Sequence of chain 26.A:
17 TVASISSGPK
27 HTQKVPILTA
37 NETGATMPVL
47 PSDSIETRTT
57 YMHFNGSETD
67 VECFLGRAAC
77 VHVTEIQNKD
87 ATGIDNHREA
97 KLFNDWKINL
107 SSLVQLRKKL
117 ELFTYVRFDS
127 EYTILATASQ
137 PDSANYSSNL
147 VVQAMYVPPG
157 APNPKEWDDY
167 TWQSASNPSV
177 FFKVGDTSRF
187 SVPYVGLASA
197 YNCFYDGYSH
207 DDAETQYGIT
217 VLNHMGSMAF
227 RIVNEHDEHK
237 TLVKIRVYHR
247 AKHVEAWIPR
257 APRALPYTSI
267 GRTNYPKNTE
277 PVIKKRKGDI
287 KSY

The protein below binds the small molecule below.
Small molecule (SMILES): Cc1cc(CCCCCOc2c(Cl)cc(C3=NCCO3)cc2Cl)on1

Sequence of chain 26.C:
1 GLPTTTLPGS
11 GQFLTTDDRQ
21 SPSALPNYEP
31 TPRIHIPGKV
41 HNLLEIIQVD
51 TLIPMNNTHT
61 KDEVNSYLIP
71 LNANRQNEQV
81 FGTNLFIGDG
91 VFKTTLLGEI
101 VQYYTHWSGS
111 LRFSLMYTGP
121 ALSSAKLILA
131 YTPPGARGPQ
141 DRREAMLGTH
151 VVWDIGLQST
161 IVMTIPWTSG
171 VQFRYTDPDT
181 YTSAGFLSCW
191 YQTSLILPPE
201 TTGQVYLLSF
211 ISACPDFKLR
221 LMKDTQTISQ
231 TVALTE

Sequence of chain 27.C:
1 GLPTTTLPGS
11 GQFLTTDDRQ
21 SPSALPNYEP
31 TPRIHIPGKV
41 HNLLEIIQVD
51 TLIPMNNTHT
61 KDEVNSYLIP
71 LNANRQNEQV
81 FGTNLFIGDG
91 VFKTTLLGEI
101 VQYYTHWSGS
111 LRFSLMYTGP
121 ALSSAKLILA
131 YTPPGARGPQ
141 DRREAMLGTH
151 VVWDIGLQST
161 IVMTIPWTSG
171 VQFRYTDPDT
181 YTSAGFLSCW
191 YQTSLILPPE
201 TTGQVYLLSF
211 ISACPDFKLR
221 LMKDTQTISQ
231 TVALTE

Binding-site contacts:
Ligand atom N2 contacts residue MET221 of chain 26.A at 3.9 Å.
Ligand atom C5A contacts residue ALA150 of chain 26.A at 3.4 Å (hydrophobic).
Ligand atom O1A contacts residue PHE186 of chain 26.A at 3.4 Å.
Ligand atom C2A contacts residue PHE186 of chain 26.A at 3.6 Å (hydrophobic).
Ligand atom O1 contacts residue MET221 of chain 26.A at 3.4 Å (h-bond).
Ligand atom C3B contacts residue ALA24 of chain 26.C at 4.0 Å (hydrophobic).
Ligand atom O1A contacts residue MET224 of chain 26.A at 3.9 Å.
Ligand atom C3C contacts residue TYR128 of chain 26.A at 3.8 Å (hydrophobic).
Ligand atom CL1 contacts residue VAL188 of chain 26.A at 3.7 Å.
Ligand atom CL2 contacts residue MET224 of chain 26.A at 3.2 Å.
Ligand atom C2C contacts residue ILE104 of chain 26.A at 3.9 Å (hydrophobic).
Ligand atom CL1 contacts residue LEU25 of chain 26.C at 3.5 Å.
Ligand atom C4A contacts residue ALA150 of chain 26.A at 3.9 Å (hydrophobic).
Ligand atom C31 contacts residue ASN219 of chain 26.A at 3.7 Å.
Ligand atom C3C contacts residue ILE104 of chain 26.A at 3.6 Å (hydrophobic).
Ligand atom N3A contacts residue ALA24 of chain 26.C at 3.8 Å.
Ligand atom C5B contacts residue MET224 of chain 26.A at 3.8 Å (hydrophobic).
Ligand atom C4B contacts residue PHE186 of chain 26.A at 3.6 Å (hydrophobic).
Ligand atom C2C contacts residue MET221 of chain 26.A at 3.3 Å (hydrophobic).
Ligand atom C1C contacts residue TYR128 of chain 26.A at 3.6 Å (hydrophobic).
Ligand atom C4A contacts residue PRO174 of chain 26.A at 3.2 Å (hydrophobic).
Ligand atom C31 contacts residue TYR197 of chain 26.A at 3.6 Å (hydrophobic).
Ligand atom C4A contacts residue VAL176 of chain 26.A at 3.9 Å (hydrophobic).
Ligand atom C4C contacts residue VAL191 of chain 26.A at 3.7 Å (hydrophobic).
Ligand atom CL2 contacts residue ILE104 of chain 26.A at 3.4 Å.
Ligand atom C5 contacts residue LEU106 of chain 26.A at 3.7 Å (hydrophobic).
Ligand atom C4 contacts residue TYR197 of chain 26.A at 3.6 Å (hydrophobic).
Ligand atom O1B contacts residue VAL188 of chain 26.A at 3.8 Å.
Ligand atom C5B contacts residue PHE186 of chain 26.A at 3.8 Å (hydrophobic).
Ligand atom C4A contacts residue SER175 of chain 26.A at 3.6 Å.
Ligand atom C4B contacts residue TYR152 of chain 26.A at 3.7 Å (hydrophobic).
Ligand atom CL2 contacts residue TYR128 of chain 26.A at 3.4 Å.
Ligand atom C1C contacts residue LEU106 of chain 26.A at 3.9 Å (hydrophobic).
Ligand atom N3A contacts residue PRO174 of chain 26.A at 3.3 Å (h-bond).
Ligand atom N2 contacts residue ASN219 of chain 26.A at 3.5 Å (h-bond).
Ligand atom C5A contacts residue VAL176 of chain 26.A at 3.8 Å (hydrophobic).
Ligand atom O1 contacts residue LEU106 of chain 26.A at 3.7 Å.
Ligand atom C3B contacts residue TYR152 of chain 26.A at 3.9 Å (hydrophobic).
Ligand atom C5C contacts residue TYR152 of chain 26.A at 3.8 Å (hydrophobic).
Ligand atom C5 contacts residue MET221 of chain 26.A at 3.9 Å (hydrophobic).